Binding-site contacts:
Ligand atom O1 contacts residue SER70 of chain 2.F at 4.2 Å.
Ligand atom C4 contacts residue VAL31 of chain 2.F at 3.8 Å (hydrophobic).
Ligand atom O5 contacts residue ASN69 of chain 2.F at 2.8 Å (h-bond).
Ligand atom O6 contacts residue NAG1 of chain 2.DA at 3.0 Å.
Ligand atom C6 contacts residue LEU24 of chain 2.F at 4.5 Å (hydrophobic).
Ligand atom C3 contacts residue VAL31 of chain 2.F at 3.0 Å (hydrophobic).
Ligand atom C8 contacts residue ASN69 of chain 2.F at 3.4 Å.
Ligand atom O4 contacts residue NAG1 of chain 2.DA at 3.0 Å.
Ligand atom O1 contacts residue ASN69 of chain 2.F at 2.1 Å (h-bond).
Ligand atom C1 contacts residue VAL31 of chain 2.F at 4.3 Å (hydrophobic).
Ligand atom C2 contacts residue ASN69 of chain 2.F at 4.2 Å.
Ligand atom O3 contacts residue VAL31 of chain 2.F at 3.6 Å.
Ligand atom O1 contacts residue MET33 of chain 2.F at 3.9 Å.
Ligand atom C3 contacts residue NAG1 of chain 2.DA at 3.7 Å.
Ligand atom C5 contacts residue ASN69 of chain 2.F at 3.7 Å.
Ligand atom C5 contacts residue MET33 of chain 2.F at 3.7 Å (hydrophobic).
Ligand atom O1 contacts residue VAL31 of chain 2.F at 3.4 Å (h-bond).
Ligand atom N2 contacts residue ASN69 of chain 2.F at 4.3 Å.
Ligand atom O3 contacts residue NAG1 of chain 2.DA at 2.6 Å (h-bond).
Ligand atom C6 contacts residue ASN69 of chain 2.F at 4.4 Å.
Ligand atom C6 contacts residue NAG1 of chain 2.DA at 4.3 Å.
Ligand atom C4 contacts residue NAG1 of chain 2.DA at 3.2 Å.
Ligand atom O4 contacts residue VAL31 of chain 2.F at 3.3 Å.
Ligand atom C5 contacts residue NAG1 of chain 2.DA at 4.3 Å.
Ligand atom C8 contacts residue SER70 of chain 2.F at 3.7 Å.
Ligand atom C7 contacts residue ASN69 of chain 2.F at 3.8 Å.
Ligand atom C1 contacts residue ASN69 of chain 2.F at 2.7 Å.
Ligand atom C6 contacts residue MET33 of chain 2.F at 3.5 Å (hydrophobic).
Ligand atom C5 contacts residue VAL31 of chain 2.F at 4.2 Å (hydrophobic).
Ligand atom O7 contacts residue ASN69 of chain 2.F at 3.8 Å.
Ligand atom C8 contacts residue ARG57 of chain 2.F at 4.2 Å.
Ligand atom C7 contacts residue SER70 of chain 2.F at 4.4 Å.
Ligand atom O5 contacts residue MET33 of chain 2.F at 4.2 Å.
Ligand atom N2 contacts residue VAL31 of chain 2.F at 4.0 Å.
Ligand atom C2 contacts residue VAL31 of chain 2.F at 4.0 Å (hydrophobic).

Sequence of chain 2.F:
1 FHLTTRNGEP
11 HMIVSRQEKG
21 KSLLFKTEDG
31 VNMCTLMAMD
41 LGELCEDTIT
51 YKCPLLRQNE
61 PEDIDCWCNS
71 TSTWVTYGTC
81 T

The small molecule below binds the protein below.
Small molecule (SMILES): CC(=O)N[C@@H]1[C@@H](O)[C@H](O)[C@@H](CO)O[C@H]1O